Binding-site contacts:
Ligand atom O7 contacts residue MET126 of chain 39.C at 3.1 Å.
Ligand atom O5 contacts residue THR48 of chain 39.D at 4.0 Å.
Ligand atom C2 contacts residue NAG1 of chain 39.T at 4.1 Å.
Ligand atom C6 contacts residue CYS45 of chain 39.D at 4.4 Å (hydrophobic).
Ligand atom O7 contacts residue ASN75 of chain 39.C at 3.2 Å (h-bond).
Ligand atom C4 contacts residue NAG1 of chain 39.T at 2.9 Å.
Ligand atom C1 contacts residue ASN75 of chain 39.C at 1.3 Å.
Ligand atom C6 contacts residue NAG1 of chain 39.T at 3.4 Å.
Ligand atom O3 contacts residue NAG1 of chain 39.T at 2.4 Å (h-bond).
Ligand atom O6 contacts residue GLU46 of chain 39.D at 3.8 Å.
Ligand atom N2 contacts residue ASN75 of chain 39.C at 3.0 Å (h-bond).
Ligand atom O6 contacts residue THR48 of chain 39.D at 4.0 Å.
Ligand atom C6 contacts residue ASN75 of chain 39.C at 3.8 Å.
Ligand atom C3 contacts residue NAG1 of chain 39.T at 3.3 Å.
Ligand atom C7 contacts residue ASN75 of chain 39.C at 2.8 Å.
Ligand atom C2 contacts residue ASN75 of chain 39.C at 2.6 Å.
Ligand atom C5 contacts residue NAG1 of chain 39.T at 3.7 Å.
Ligand atom C8 contacts residue PHE98 of chain 39.C at 3.6 Å (hydrophobic).
Ligand atom C8 contacts residue ASN75 of chain 39.C at 3.0 Å.
Ligand atom C7 contacts residue MET126 of chain 39.C at 3.8 Å (hydrophobic).
Ligand atom C3 contacts residue ASN75 of chain 39.C at 3.5 Å.
Ligand atom C4 contacts residue ASN75 of chain 39.C at 4.0 Å.
Ligand atom O6 contacts residue ASN75 of chain 39.C at 3.8 Å.
Ligand atom C5 contacts residue ASN75 of chain 39.C at 3.2 Å.
Ligand atom C8 contacts residue MET126 of chain 39.C at 3.7 Å (hydrophobic).
Ligand atom C6 contacts residue THR48 of chain 39.D at 4.4 Å.
Ligand atom O6 contacts residue NAG1 of chain 39.T at 4.1 Å.
Ligand atom O5 contacts residue ASN75 of chain 39.C at 2.1 Å (h-bond).
Ligand atom O4 contacts residue NAG1 of chain 39.T at 1.6 Å.
Ligand atom O6 contacts residue CYS45 of chain 39.D at 3.4 Å (h-bond).

The small molecule below binds the protein below.
Small molecule (SMILES): CC(=O)N[C@@H]1[C@@H](O)[C@H](O)[C@@H](CO)O[C@H]1O

Sequence of chain 39.C:
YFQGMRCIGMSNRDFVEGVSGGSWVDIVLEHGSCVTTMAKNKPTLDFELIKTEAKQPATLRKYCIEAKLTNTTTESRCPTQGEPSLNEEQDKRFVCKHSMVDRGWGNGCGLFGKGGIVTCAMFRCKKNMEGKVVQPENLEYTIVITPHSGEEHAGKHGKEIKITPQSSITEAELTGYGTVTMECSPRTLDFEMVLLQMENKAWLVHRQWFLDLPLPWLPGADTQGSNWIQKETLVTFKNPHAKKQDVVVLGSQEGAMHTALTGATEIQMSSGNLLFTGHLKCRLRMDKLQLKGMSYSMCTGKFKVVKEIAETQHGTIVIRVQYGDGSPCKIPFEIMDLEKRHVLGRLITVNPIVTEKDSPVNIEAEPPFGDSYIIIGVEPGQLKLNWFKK

Sequence of chain 39.D:
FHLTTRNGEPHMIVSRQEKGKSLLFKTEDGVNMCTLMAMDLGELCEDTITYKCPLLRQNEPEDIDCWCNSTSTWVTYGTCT